Sequence of chain 1.J:
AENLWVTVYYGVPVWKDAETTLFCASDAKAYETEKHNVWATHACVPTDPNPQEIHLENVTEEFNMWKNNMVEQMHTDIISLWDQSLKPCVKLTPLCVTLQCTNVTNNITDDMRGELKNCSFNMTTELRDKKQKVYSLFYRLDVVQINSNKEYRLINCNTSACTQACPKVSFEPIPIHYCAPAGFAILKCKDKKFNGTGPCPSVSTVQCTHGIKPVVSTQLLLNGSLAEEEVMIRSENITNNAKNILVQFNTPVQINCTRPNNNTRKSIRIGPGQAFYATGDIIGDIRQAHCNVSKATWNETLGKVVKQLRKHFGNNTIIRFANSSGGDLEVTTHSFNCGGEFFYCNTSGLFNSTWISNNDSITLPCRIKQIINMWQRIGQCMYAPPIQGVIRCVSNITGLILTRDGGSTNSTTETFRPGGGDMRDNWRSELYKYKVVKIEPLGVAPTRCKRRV

Binding-site contacts:
Ligand atom C4 contacts residue ASN246 of chain 1.J at 4.2 Å.
Ligand atom C3 contacts residue ASN246 of chain 1.J at 3.8 Å.
Ligand atom C7 contacts residue PHE90 of chain 1.P at 3.7 Å (hydrophobic).
Ligand atom O6 contacts residue ASP49 of chain 1.P at 2.8 Å (salt-bridge).
Ligand atom C1 contacts residue ASN246 of chain 1.J at 1.4 Å.
Ligand atom C7 contacts residue ALA31 of chain 1.P at 4.4 Å (hydrophobic).
Ligand atom C5 contacts residue ASN246 of chain 1.J at 3.5 Å.
Ligand atom O7 contacts residue PHE90 of chain 1.P at 3.3 Å.
Ligand atom O4 contacts residue ARG52 of chain 1.P at 4.5 Å.
Ligand atom O2 contacts residue SER51 of chain 1.P at 4.2 Å.
Ligand atom C8 contacts residue THR206 of chain 1.J at 3.7 Å.
Ligand atom O5 contacts residue SER51 of chain 1.P at 4.2 Å.
Ligand atom C8 contacts residue ASN64 of chain 1.J at 4.2 Å.
Ligand atom C6 contacts residue THR50 of chain 1.P at 4.5 Å.
Ligand atom O6 contacts residue SER51 of chain 1.P at 3.4 Å.
Ligand atom C7 contacts residue ASN246 of chain 1.J at 3.3 Å.
Ligand atom C8 contacts residue ASN246 of chain 1.J at 3.8 Å.
Ligand atom O7 contacts residue ASN246 of chain 1.J at 3.3 Å (h-bond).
Ligand atom C2 contacts residue ASN246 of chain 1.J at 2.5 Å.
Ligand atom C8 contacts residue PHE90 of chain 1.P at 3.5 Å (hydrophobic).
Ligand atom O6 contacts residue THR50 of chain 1.P at 3.6 Å.
Ligand atom O5 contacts residue ASN246 of chain 1.J at 2.2 Å (h-bond).
Ligand atom N2 contacts residue ASN246 of chain 1.J at 3.0 Å (h-bond).
Ligand atom C6 contacts residue ASP49 of chain 1.P at 4.0 Å.
Ligand atom C8 contacts residue ALA31 of chain 1.P at 4.1 Å (hydrophobic).
Ligand atom O7 contacts residue ALA31 of chain 1.P at 4.1 Å.
Ligand atom O3 contacts residue ASP49 of chain 1.P at 4.3 Å.
Ligand atom O7 contacts residue ASN30 of chain 1.P at 3.9 Å.
Ligand atom O6 contacts residue ASP49 of chain 1.P at 4.0 Å.
Ligand atom O6 contacts residue ASN246 of chain 1.J at 4.3 Å.

Sequence of chain 1.P:
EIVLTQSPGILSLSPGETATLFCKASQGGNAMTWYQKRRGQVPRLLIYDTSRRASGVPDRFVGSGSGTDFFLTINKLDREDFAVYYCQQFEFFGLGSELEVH

The protein below binds the small molecule below.
Small molecule (SMILES): CC(=O)N[C@H]1[C@H](O[C@H]2[C@H](O)[C@@H](NC(C)=O)CO[C@@H]2CO)O[C@H](CO)[C@@H](O[C@@H]2O[C@H](CO[C@H]3O[C@H](CO)[C@@H](O)[C@H](O)[C@@H]3O)[C@@H](O)[C@H](O[C@H]3O[C@H](CO)[C@@H](O)[C@H](O)[C@@H]3O)[C@@H]2O)[C@@H]1O